Sequence of chain 8.C:
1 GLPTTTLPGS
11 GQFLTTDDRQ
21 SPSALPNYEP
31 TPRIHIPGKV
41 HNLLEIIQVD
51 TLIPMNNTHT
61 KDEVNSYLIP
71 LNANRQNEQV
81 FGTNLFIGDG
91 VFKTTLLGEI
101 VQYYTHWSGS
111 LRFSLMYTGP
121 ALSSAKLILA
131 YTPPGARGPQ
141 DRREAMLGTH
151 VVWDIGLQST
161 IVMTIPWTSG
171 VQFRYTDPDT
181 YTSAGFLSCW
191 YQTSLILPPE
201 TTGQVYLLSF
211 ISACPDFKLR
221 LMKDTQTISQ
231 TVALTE

Sequence of chain 8.A:
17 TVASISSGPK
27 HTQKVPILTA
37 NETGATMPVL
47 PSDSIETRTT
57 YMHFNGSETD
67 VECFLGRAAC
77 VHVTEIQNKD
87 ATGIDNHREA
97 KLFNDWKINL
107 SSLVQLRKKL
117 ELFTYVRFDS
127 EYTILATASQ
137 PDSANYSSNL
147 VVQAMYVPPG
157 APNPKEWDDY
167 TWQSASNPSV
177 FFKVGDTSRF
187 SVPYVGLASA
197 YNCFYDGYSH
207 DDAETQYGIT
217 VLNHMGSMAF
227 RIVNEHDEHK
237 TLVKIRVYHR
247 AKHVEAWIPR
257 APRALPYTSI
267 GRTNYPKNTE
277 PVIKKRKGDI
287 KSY

A protein and the small-molecule ligand that binds it are described below.
Small molecule (SMILES): CC[C@H]1COC(c2ccc(OCCCCCCCc3cc(C)no3)cc2)=N1

Binding-site contacts:
Ligand atom O1B contacts residue MET221 of chain 8.A at 3.7 Å.
Ligand atom N2 contacts residue ALA24 of chain 8.C at 3.3 Å.
Ligand atom C6C contacts residue VAL191 of chain 8.A at 3.5 Å (hydrophobic).
Ligand atom C4 contacts residue PHE186 of chain 8.A at 3.5 Å (hydrophobic).
Ligand atom C31 contacts residue ALA150 of chain 8.A at 3.8 Å (hydrophobic).
Ligand atom C31 contacts residue PRO174 of chain 8.A at 3.4 Å (hydrophobic).
Ligand atom O1 contacts residue ALA24 of chain 8.C at 3.6 Å.
Ligand atom C5C contacts residue TYR128 of chain 8.A at 3.6 Å (hydrophobic).
Ligand atom N3A contacts residue ASN219 of chain 8.A at 3.8 Å.
Ligand atom C5 contacts residue MET224 of chain 8.A at 4.0 Å (hydrophobic).
Ligand atom C5A contacts residue CYS199 of chain 8.A at 3.9 Å (hydrophobic).
Ligand atom C4 contacts residue TYR152 of chain 8.A at 3.9 Å (hydrophobic).
Ligand atom O1 contacts residue TYR152 of chain 8.A at 4.0 Å.
Ligand atom C3 contacts residue PHE186 of chain 8.A at 3.8 Å (hydrophobic).
Ligand atom O1 contacts residue VAL188 of chain 8.A at 3.8 Å.
Ligand atom C2C contacts residue VAL188 of chain 8.A at 3.4 Å (hydrophobic).
Ligand atom N2 contacts residue PRO174 of chain 8.A at 3.9 Å.
Ligand atom C5B contacts residue TYR197 of chain 8.A at 3.7 Å (hydrophobic).
Ligand atom C4C contacts residue VAL188 of chain 8.A at 3.9 Å (hydrophobic).
Ligand atom C5C contacts residue ILE104 of chain 8.A at 4.0 Å (hydrophobic).
Ligand atom C3C contacts residue VAL188 of chain 8.A at 3.2 Å (hydrophobic).
Ligand atom C4A contacts residue ASN198 of chain 8.A at 4.0 Å.
Ligand atom O1 contacts residue PHE186 of chain 8.A at 3.7 Å.
Ligand atom C5 contacts residue PHE186 of chain 8.A at 3.7 Å (hydrophobic).
Ligand atom C31 contacts residue VAL176 of chain 8.A at 3.3 Å (hydrophobic).
Ligand atom N2 contacts residue PHE186 of chain 8.A at 3.9 Å.
Ligand atom C1B contacts residue MET221 of chain 8.A at 3.7 Å (hydrophobic).
Ligand atom C5 contacts residue TYR152 of chain 8.A at 3.8 Å (hydrophobic).
Ligand atom C2C contacts residue TYR152 of chain 8.A at 4.0 Å (hydrophobic).
Ligand atom C1C contacts residue MET224 of chain 8.A at 3.4 Å (hydrophobic).
Ligand atom C4A contacts residue ASN219 of chain 8.A at 3.9 Å.
Ligand atom C3 contacts residue PRO174 of chain 8.A at 3.8 Å (hydrophobic).
Ligand atom C5B contacts residue LEU106 of chain 8.A at 4.0 Å (hydrophobic).
Ligand atom C4A contacts residue ILE215 of chain 8.A at 3.9 Å (hydrophobic).
Ligand atom C4 contacts residue MET224 of chain 8.A at 4.0 Å (hydrophobic).
Ligand atom C6B contacts residue TYR197 of chain 8.A at 3.5 Å (hydrophobic).
Ligand atom CM2 contacts residue LEU116 of chain 8.A at 3.6 Å (hydrophobic).
Ligand atom C7C contacts residue TYR128 of chain 8.A at 3.7 Å (hydrophobic).
Ligand atom C31 contacts residue SER175 of chain 8.A at 3.6 Å.
Ligand atom C2B contacts residue MET221 of chain 8.A at 3.6 Å (hydrophobic).